Binding-site contacts:
Ligand atom C4 contacts residue GLU46 of chain 1.B at 3.8 Å.
Ligand atom C1 contacts residue TRP77 of chain 1.B at 4.2 Å (hydrophobic).
Ligand atom O4 contacts residue GLU46 of chain 1.B at 3.6 Å.
Ligand atom O5 contacts residue ASN79 of chain 1.B at 2.4 Å (h-bond).
Ligand atom N2 contacts residue THR81 of chain 1.B at 3.5 Å (h-bond).
Ligand atom C1 contacts residue GLN44 of chain 1.B at 4.2 Å.
Ligand atom O6 contacts residue GLU46 of chain 1.B at 2.7 Å.
Ligand atom O4 contacts residue TRP77 of chain 1.B at 4.3 Å.
Ligand atom C7 contacts residue THR81 of chain 1.B at 4.4 Å.
Ligand atom C6 contacts residue GLN44 of chain 1.B at 3.5 Å.
Ligand atom C5 contacts residue ASN79 of chain 1.B at 3.6 Å.
Ligand atom C3 contacts residue ASN79 of chain 1.B at 3.7 Å.
Ligand atom C2 contacts residue ASN79 of chain 1.B at 2.4 Å.
Ligand atom C1 contacts residue THR81 of chain 1.B at 4.2 Å.
Ligand atom O6 contacts residue GLN44 of chain 1.B at 3.4 Å (h-bond).
Ligand atom O5 contacts residue GLN44 of chain 1.B at 3.9 Å.
Ligand atom C2 contacts residue THR81 of chain 1.B at 4.2 Å.
Ligand atom O5 contacts residue TRP77 of chain 1.B at 4.1 Å.
Ligand atom C1 contacts residue ASN79 of chain 1.B at 1.4 Å.
Ligand atom C7 contacts residue ASN79 of chain 1.B at 3.2 Å.
Ligand atom C8 contacts residue ASN79 of chain 1.B at 4.3 Å.
Ligand atom C6 contacts residue GLU46 of chain 1.B at 3.4 Å.
Ligand atom N2 contacts residue ASN79 of chain 1.B at 2.8 Å (h-bond).
Ligand atom C5 contacts residue TRP77 of chain 1.B at 3.7 Å (hydrophobic).
Ligand atom C6 contacts residue TRP77 of chain 1.B at 3.6 Å (hydrophobic).
Ligand atom O7 contacts residue ASN79 of chain 1.B at 3.0 Å (h-bond).
Ligand atom C4 contacts residue ASN79 of chain 1.B at 4.2 Å.

Sequence of chain 1.B:
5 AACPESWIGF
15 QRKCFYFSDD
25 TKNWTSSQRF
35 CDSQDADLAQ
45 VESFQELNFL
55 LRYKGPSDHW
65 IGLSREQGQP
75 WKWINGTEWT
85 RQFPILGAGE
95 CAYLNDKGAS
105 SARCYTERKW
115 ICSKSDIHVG

The protein below binds the small molecule below.
Small molecule (SMILES): CC(=O)N[C@@H]1[C@@H](O)[C@H](O)[C@@H](CO)O[C@H]1O